Sequence of chain 2.F:
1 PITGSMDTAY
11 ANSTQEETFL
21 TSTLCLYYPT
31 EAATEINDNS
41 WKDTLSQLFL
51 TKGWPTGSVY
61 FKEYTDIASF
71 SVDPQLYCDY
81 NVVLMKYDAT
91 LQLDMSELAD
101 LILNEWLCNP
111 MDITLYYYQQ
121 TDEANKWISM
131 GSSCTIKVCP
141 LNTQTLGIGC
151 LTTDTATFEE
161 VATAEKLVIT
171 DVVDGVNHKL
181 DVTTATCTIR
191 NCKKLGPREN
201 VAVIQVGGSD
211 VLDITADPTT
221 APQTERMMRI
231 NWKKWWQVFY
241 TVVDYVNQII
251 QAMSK

Binding-site contacts:
Ligand atom O5 contacts residue ASN12 of chain 2.F at 2.7 Å (h-bond).
Ligand atom C7 contacts residue ASN12 of chain 2.F at 3.9 Å.
Ligand atom N2 contacts residue ASN12 of chain 2.F at 3.8 Å.
Ligand atom O7 contacts residue ASN12 of chain 2.F at 3.7 Å.
Ligand atom C2 contacts residue ASN12 of chain 2.F at 3.2 Å.
Ligand atom C1 contacts residue ASN12 of chain 2.F at 2.1 Å.
Ligand atom C5 contacts residue ASN12 of chain 2.F at 4.1 Å.

This protein binds this small molecule.
Small molecule (SMILES): CC(=O)N[C@H]1[C@H](O[C@H]2[C@H](O)[C@@H](NC(C)=O)CO[C@@H]2CO)O[C@H](CO)[C@@H](O)[C@@H]1O